Sequence of chain 1.B:
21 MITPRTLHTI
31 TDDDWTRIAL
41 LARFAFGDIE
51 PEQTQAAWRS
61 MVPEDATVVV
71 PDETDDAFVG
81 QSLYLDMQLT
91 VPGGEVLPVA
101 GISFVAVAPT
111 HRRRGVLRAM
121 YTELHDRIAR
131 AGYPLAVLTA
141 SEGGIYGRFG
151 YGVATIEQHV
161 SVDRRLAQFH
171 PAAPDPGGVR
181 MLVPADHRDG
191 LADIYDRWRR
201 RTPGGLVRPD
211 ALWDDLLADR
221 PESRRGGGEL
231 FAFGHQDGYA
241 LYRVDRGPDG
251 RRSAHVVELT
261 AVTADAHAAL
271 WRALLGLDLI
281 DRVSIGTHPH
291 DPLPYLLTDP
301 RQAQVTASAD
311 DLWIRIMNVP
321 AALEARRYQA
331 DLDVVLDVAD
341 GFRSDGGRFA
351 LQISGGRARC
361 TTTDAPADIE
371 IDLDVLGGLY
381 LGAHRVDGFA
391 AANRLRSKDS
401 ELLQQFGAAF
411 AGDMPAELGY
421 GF

A protein and the small-molecule ligand that binds it are described below.
Small molecule (SMILES): NC[C@@H]1O[C@H](O[C@H]2[C@@H](O)[C@H](O[C@@H]3[C@@H](O)[C@H](N)C[C@H](N)[C@H]3O[C@H]3O[C@H](CO)[C@@H](O)[C@H](O)[C@H]3N)O[C@@H]2CO)[C@H](N)[C@@H](O)[C@@H]1O

Binding-site contacts:
Ligand atom O61 contacts residue GLU157 of chain 1.B at 3.2 Å (salt-bridge).
Ligand atom O54 contacts residue SER141 of chain 1.B at 3.3 Å (h-bond).
Ligand atom N12 contacts residue ASP310 of chain 1.B at 3.2 Å (salt-bridge).
Ligand atom O61 contacts residue SO41 of chain 1.J at 2.3 Å (h-bond).
Ligand atom C64 contacts residue SER141 of chain 1.B at 2.9 Å.
Ligand atom O44 contacts residue PHE104 of chain 1.B at 2.9 Å (h-bond).
Ligand atom C32 contacts residue ASP311 of chain 1.B at 3.7 Å.
Ligand atom C53 contacts residue PHE422 of chain 1.B at 3.8 Å (hydrophobic).
Ligand atom N24 contacts residue PHE46 of chain 1.B at 3.6 Å.
Ligand atom O43 contacts residue PHE422 of chain 1.B at 3.7 Å.
Ligand atom O43 contacts residue GLY421 of chain 1.B at 3.9 Å.
Ligand atom C34 contacts residue PHE422 of chain 1.B at 3.6 Å (hydrophobic).
Ligand atom O34 contacts residue PHE104 of chain 1.B at 3.5 Å (h-bond).
Ligand atom O44 contacts residue SER141 of chain 1.B at 3.8 Å.
Ligand atom C14 contacts residue PHE422 of chain 1.B at 3.5 Å (hydrophobic).
Ligand atom C54 contacts residue PHE422 of chain 1.B at 3.1 Å (hydrophobic).
Ligand atom O44 contacts residue PHE46 of chain 1.B at 3.6 Å.
Ligand atom N64 contacts residue ILE102 of chain 1.B at 2.7 Å (h-bond).
Ligand atom C34 contacts residue PHE104 of chain 1.B at 3.6 Å (hydrophobic).
Ligand atom O34 contacts residue SER103 of chain 1.B at 3.3 Å.
Ligand atom N32 contacts residue GLU157 of chain 1.B at 3.3 Å (salt-bridge).
Ligand atom C51 contacts residue GLY421 of chain 1.B at 3.9 Å.
Ligand atom C44 contacts residue PHE422 of chain 1.B at 3.4 Å (hydrophobic).
Ligand atom O41 contacts residue TYR420 of chain 1.B at 3.4 Å.
Ligand atom O44 contacts residue VAL105 of chain 1.B at 3.6 Å (h-bond).
Ligand atom C22 contacts residue ASP311 of chain 1.B at 3.4 Å.
Ligand atom O44 contacts residue SER103 of chain 1.B at 3.6 Å.
Ligand atom C64 contacts residue THR139 of chain 1.B at 2.9 Å.
Ligand atom C54 contacts residue SER141 of chain 1.B at 3.6 Å.
Ligand atom N64 contacts residue THR139 of chain 1.B at 3.5 Å (h-bond).
Ligand atom C61 contacts residue SO41 of chain 1.J at 3.3 Å.
Ligand atom O34 contacts residue PHE422 of chain 1.B at 3.0 Å.
Ligand atom N21 contacts residue ARG225 of chain 1.B at 3.6 Å.
Ligand atom C44 contacts residue SER103 of chain 1.B at 3.7 Å.
Ligand atom O41 contacts residue GLY421 of chain 1.B at 3.4 Å (h-bond).
Ligand atom C24 contacts residue PHE422 of chain 1.B at 3.7 Å (hydrophobic).
Ligand atom O62 contacts residue ALA140 of chain 1.B at 3.7 Å.
Ligand atom C43 contacts residue PHE422 of chain 1.B at 3.6 Å (hydrophobic).
Ligand atom C54 contacts residue THR139 of chain 1.B at 3.7 Å.
Ligand atom C44 contacts residue PHE104 of chain 1.B at 3.5 Å (hydrophobic).